The protein below binds the small molecule below.
Small molecule (SMILES): O=C(Nc1ccccc1)c1cc([N+](=O)[O-])ccc1Cl

Binding-site contacts:
Ligand atom C5 contacts residue LEU52 of chain 1.A at 4.0 Å (hydrophobic).
Ligand atom C2 contacts residue VAL137 of chain 1.A at 3.8 Å (hydrophobic).
Ligand atom N2 contacts residue MET135 of chain 1.A at 3.7 Å.
Ligand atom C8 contacts residue CYS81 of chain 1.A at 2.9 Å (hydrophobic).
Ligand atom C6 contacts residue ILE46 of chain 1.A at 3.6 Å (hydrophobic).
Ligand atom C4 contacts residue GW91 of chain 1.D at 3.4 Å.
Ligand atom C12 contacts residue MET135 of chain 1.A at 3.9 Å (hydrophobic).
Ligand atom O3 contacts residue THR84 of chain 1.A at 3.9 Å.
Ligand atom C11 contacts residue THR84 of chain 1.A at 3.9 Å.
Ligand atom O1 contacts residue CYS81 of chain 1.A at 3.0 Å (h-bond).
Ligand atom N1 contacts residue VAL137 of chain 1.A at 3.4 Å.
Ligand atom C13 contacts residue VAL137 of chain 1.A at 3.8 Å (hydrophobic).
Ligand atom C4 contacts residue LEU52 of chain 1.A at 3.8 Å (hydrophobic).
Ligand atom C3 contacts residue GW91 of chain 1.D at 3.6 Å.
Ligand atom O1 contacts residue ILE77 of chain 1.A at 3.8 Å.
Ligand atom C13 contacts residue THR84 of chain 1.A at 4.2 Å.
Ligand atom C12 contacts residue THR84 of chain 1.A at 4.0 Å.
Ligand atom C7 contacts residue VAL137 of chain 1.A at 3.4 Å (hydrophobic).
Ligand atom C6 contacts residue VAL137 of chain 1.A at 3.9 Å (hydrophobic).
Ligand atom N2 contacts residue LEU126 of chain 1.A at 4.3 Å.
Ligand atom C13 contacts residue CYS81 of chain 1.A at 4.1 Å (hydrophobic).
Ligand atom C1 contacts residue VAL137 of chain 1.A at 3.9 Å (hydrophobic).
Ligand atom C2 contacts residue GW91 of chain 1.D at 3.7 Å.
Ligand atom O3 contacts residue VAL137 of chain 1.A at 4.1 Å.
Ligand atom C1 contacts residue CYS81 of chain 1.A at 3.3 Å (hydrophobic).
Ligand atom O2 contacts residue THR84 of chain 1.A at 4.0 Å.
Ligand atom C6 contacts residue GW91 of chain 1.D at 3.3 Å.
Ligand atom O2 contacts residue LEU126 of chain 1.A at 3.3 Å.
Ligand atom N2 contacts residue THR84 of chain 1.A at 3.7 Å.
Ligand atom C11 contacts residue CYS81 of chain 1.A at 4.0 Å (hydrophobic).
Ligand atom N1 contacts residue GW91 of chain 1.D at 4.3 Å.
Ligand atom C4 contacts residue ILE46 of chain 1.A at 4.1 Å (hydrophobic).
Ligand atom C7 contacts residue GW91 of chain 1.D at 3.9 Å.
Ligand atom C5 contacts residue GW91 of chain 1.D at 3.2 Å.
Ligand atom C10 contacts residue CYS81 of chain 1.A at 2.6 Å (hydrophobic).
Ligand atom C9 contacts residue CYS81 of chain 1.A at 1.8 Å (hydrophobic).
Ligand atom O2 contacts residue MET135 of chain 1.A at 3.5 Å.
Ligand atom C13 contacts residue MET135 of chain 1.A at 4.3 Å (hydrophobic).
Ligand atom C5 contacts residue ILE46 of chain 1.A at 3.3 Å (hydrophobic).
Ligand atom O3 contacts residue LEU136 of chain 1.A at 3.7 Å.

Sequence of chain 1.A:
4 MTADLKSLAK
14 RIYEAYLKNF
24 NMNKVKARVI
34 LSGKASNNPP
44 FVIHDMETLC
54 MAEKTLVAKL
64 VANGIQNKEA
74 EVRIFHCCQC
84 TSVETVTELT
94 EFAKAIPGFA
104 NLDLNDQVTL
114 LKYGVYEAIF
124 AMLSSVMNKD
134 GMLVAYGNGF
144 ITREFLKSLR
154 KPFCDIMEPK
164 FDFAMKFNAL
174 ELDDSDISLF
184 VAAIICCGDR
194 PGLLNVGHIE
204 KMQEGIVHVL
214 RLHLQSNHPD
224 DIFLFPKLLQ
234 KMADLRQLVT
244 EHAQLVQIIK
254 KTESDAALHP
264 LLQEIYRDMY